The protein below binds the small molecule below.
Small molecule (SMILES): N[C@@H](Cc1c[nH]c2ccccc12)C(=O)O

Sequence of chain 3.E:
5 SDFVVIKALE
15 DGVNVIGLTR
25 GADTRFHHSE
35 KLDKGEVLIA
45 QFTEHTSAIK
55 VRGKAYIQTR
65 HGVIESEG

Sequence of chain 3.F:
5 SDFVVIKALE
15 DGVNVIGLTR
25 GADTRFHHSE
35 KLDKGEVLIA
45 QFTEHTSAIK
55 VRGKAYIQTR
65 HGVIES

Binding-site contacts:
Ligand atom N contacts residue ASP27 of chain 3.E at 3.0 Å (salt-bridge).
Ligand atom C contacts residue GLY25 of chain 3.E at 3.4 Å.
Ligand atom N contacts residue THR23 of chain 3.E at 2.9 Å (h-bond).
Ligand atom C contacts residue THR47 of chain 3.F at 3.5 Å.
Ligand atom NE1 contacts residue GLN45 of chain 3.F at 2.8 Å (h-bond).
Ligand atom CZ2 contacts residue ALA44 of chain 3.F at 3.9 Å (hydrophobic).
Ligand atom CG contacts residue SER51 of chain 3.E at 3.9 Å.
Ligand atom CD1 contacts residue GLN45 of chain 3.F at 3.5 Å.
Ligand atom OXT contacts residue THR47 of chain 3.F at 2.5 Å (h-bond).
Ligand atom CD1 contacts residue SER51 of chain 3.E at 3.5 Å.
Ligand atom CE3 contacts residue HIS31 of chain 3.F at 3.7 Å.
Ligand atom C contacts residue THR50 of chain 3.F at 3.9 Å.
Ligand atom CZ3 contacts residue GLY21 of chain 3.F at 3.6 Å.
Ligand atom NE1 contacts residue ALA44 of chain 3.F at 3.9 Å.
Ligand atom O contacts residue SER51 of chain 3.E at 3.0 Å (h-bond).
Ligand atom OXT contacts residue THR50 of chain 3.F at 2.9 Å (h-bond).
Ligand atom OXT contacts residue GLY25 of chain 3.E at 3.9 Å.
Ligand atom N contacts residue THR28 of chain 3.E at 2.7 Å (h-bond).
Ligand atom O contacts residue THR47 of chain 3.F at 3.6 Å.
Ligand atom CZ2 contacts residue THR50 of chain 3.F at 3.9 Å.
Ligand atom O contacts residue THR23 of chain 3.E at 4.0 Å.
Ligand atom CZ3 contacts residue HIS32 of chain 3.F at 4.0 Å.
Ligand atom CA contacts residue SER51 of chain 3.E at 4.0 Å.
Ligand atom CA contacts residue THR28 of chain 3.E at 3.1 Å.
Ligand atom C contacts residue SER51 of chain 3.E at 3.6 Å.
Ligand atom CB contacts residue SER51 of chain 3.E at 3.4 Å.
Ligand atom N contacts residue GLY25 of chain 3.E at 2.8 Å (h-bond).
Ligand atom CD2 contacts residue THR50 of chain 3.F at 4.0 Å.
Ligand atom CD1 contacts residue THR47 of chain 3.F at 3.8 Å.
Ligand atom O contacts residue ARG24 of chain 3.E at 3.5 Å.
Ligand atom CH2 contacts residue GLY21 of chain 3.F at 3.5 Å.
Ligand atom CA contacts residue GLY25 of chain 3.E at 3.5 Å.
Ligand atom OXT contacts residue HIS49 of chain 3.F at 3.8 Å.
Ligand atom O contacts residue GLY25 of chain 3.E at 3.0 Å (h-bond).
Ligand atom CZ2 contacts residue ILE53 of chain 3.F at 3.9 Å (hydrophobic).
Ligand atom CE3 contacts residue HIS32 of chain 3.F at 4.0 Å.
Ligand atom CB contacts residue THR28 of chain 3.E at 3.5 Å.
Ligand atom CA contacts residue THR23 of chain 3.E at 3.8 Å.
Ligand atom CB contacts residue THR23 of chain 3.E at 3.7 Å.
Ligand atom CE2 contacts residue GLN45 of chain 3.F at 3.9 Å.